Sequence of chain 1.A:
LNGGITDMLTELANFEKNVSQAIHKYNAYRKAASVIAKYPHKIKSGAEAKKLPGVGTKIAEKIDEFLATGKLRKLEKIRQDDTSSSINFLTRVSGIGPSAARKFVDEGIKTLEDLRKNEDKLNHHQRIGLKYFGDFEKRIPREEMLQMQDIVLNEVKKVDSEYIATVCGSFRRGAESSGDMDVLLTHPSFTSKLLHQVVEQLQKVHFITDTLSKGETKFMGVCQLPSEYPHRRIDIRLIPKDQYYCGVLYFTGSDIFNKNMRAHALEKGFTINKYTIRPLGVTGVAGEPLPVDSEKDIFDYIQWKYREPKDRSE

The small molecule below binds the protein below.
Small molecule (SMILES): Cc1cn([C@H]2C[C@H](O[P](=O)(O)OC[C@H]3O[C@@H](n4ccc(N)nc4=O)C[C@@H]3O[P](=O)(O)OC[C@H]3O[C@@H](n4cnc5c(=O)nc(N)[nH]c54)C[C@@H]3O[P](=O)(O)OC[C@H]3O[C@@H](n4cnc5c(=O)nc(N)[nH]c54)C[C@@H]3O)[C@@H](CO[P](=O)(O)O[C@H]3C[C@H](n4cnc5c(=O)nc(N)[nH]c54)O[C@@H]3CO)O2)c(=O)[nH]c1=O

Binding-site contacts:
Ligand atom C8 contacts residue LYS35 of chain 1.A at 3.8 Å.
Ligand atom OP2 contacts residue NA1 of chain 1.E at 3.9 Å.
Ligand atom OP1 contacts residue PRO63 of chain 1.A at 3.8 Å.
Ligand atom OP1 contacts residue LEU62 of chain 1.A at 3.8 Å.
Ligand atom O3' contacts residue GLY64 of chain 1.A at 3.5 Å.
Ligand atom C3' contacts residue LYS68 of chain 1.A at 3.8 Å.
Ligand atom P contacts residue LYS68 of chain 1.A at 3.8 Å.
Ligand atom O6 contacts residue HIS34 of chain 1.A at 4.0 Å.
Ligand atom O3' contacts residue ILE69 of chain 1.A at 3.7 Å.
Ligand atom P contacts residue ILE69 of chain 1.A at 3.9 Å.
Ligand atom C5' contacts residue TYR39 of chain 1.A at 3.4 Å (hydrophobic).
Ligand atom O4' contacts residue ALA38 of chain 1.A at 3.7 Å.
Ligand atom C5' contacts residue GLY64 of chain 1.A at 3.2 Å.
Ligand atom OP1 contacts residue LYS68 of chain 1.A at 3.5 Å (salt-bridge).
Ligand atom OP1 contacts residue GLY66 of chain 1.A at 2.8 Å (h-bond).
Ligand atom OP2 contacts residue VAL65 of chain 1.A at 3.9 Å.
Ligand atom C3' contacts residue GLY66 of chain 1.A at 3.9 Å.
Ligand atom P contacts residue THR67 of chain 1.A at 4.0 Å.
Ligand atom OP2 contacts residue THR67 of chain 1.A at 3.5 Å (h-bond).
Ligand atom P contacts residue NA1 of chain 1.E at 3.7 Å.
Ligand atom C4' contacts residue GLY64 of chain 1.A at 3.3 Å.
Ligand atom OP1 contacts residue ILE69 of chain 1.A at 2.9 Å (h-bond).
Ligand atom N1 contacts residue HIS34 of chain 1.A at 4.0 Å.
Ligand atom C1' contacts residue ALA38 of chain 1.A at 4.0 Å (hydrophobic).
Ligand atom N7 contacts residue LYS35 of chain 1.A at 3.7 Å.
Ligand atom OP2 contacts residue GLY66 of chain 1.A at 3.9 Å.
Ligand atom O3' contacts residue LYS68 of chain 1.A at 3.9 Å.
Ligand atom OP1 contacts residue VAL65 of chain 1.A at 3.6 Å.
Ligand atom C5' contacts residue GLY66 of chain 1.A at 3.4 Å.
Ligand atom O5' contacts residue GLY66 of chain 1.A at 3.5 Å.
Ligand atom C2 contacts residue HIS34 of chain 1.A at 4.0 Å.
Ligand atom OP2 contacts residue LYS68 of chain 1.A at 3.1 Å (salt-bridge).
Ligand atom OP2 contacts residue GLY66 of chain 1.A at 4.0 Å.
Ligand atom OP1 contacts residue GLY64 of chain 1.A at 2.9 Å (h-bond).
Ligand atom OP1 contacts residue NA1 of chain 1.E at 2.8 Å (h-bond).
Ligand atom P contacts residue GLY66 of chain 1.A at 3.6 Å.
Ligand atom N3 contacts residue ALA38 of chain 1.A at 3.5 Å.
Ligand atom P contacts residue GLY64 of chain 1.A at 3.9 Å.
Ligand atom OP1 contacts residue THR67 of chain 1.A at 3.7 Å.
Ligand atom O3' contacts residue VAL65 of chain 1.A at 3.9 Å.